Sequence of chain 2.F:
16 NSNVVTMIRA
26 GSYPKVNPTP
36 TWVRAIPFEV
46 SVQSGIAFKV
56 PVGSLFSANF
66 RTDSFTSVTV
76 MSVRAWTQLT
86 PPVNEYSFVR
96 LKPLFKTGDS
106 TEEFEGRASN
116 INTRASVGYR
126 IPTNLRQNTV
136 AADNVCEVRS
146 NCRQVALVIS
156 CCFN

The protein below binds the small molecule below.
Small molecule (SMILES): CO[P](=O)(O)O[C@H]1[C@@H](O)[C@H](n2ccc(=O)[nH]c2=O)O[C@@H]1COP(=O)(O)O

Binding-site contacts:
Ligand atom OP1 contacts residue ILE23 of chain 2.F at 3.6 Å.
Ligand atom C6 contacts residue ARG125 of chain 2.E at 3.6 Å.
Ligand atom O4 contacts residue SER17 of chain 2.F at 3.3 Å.
Ligand atom C4 contacts residue SER17 of chain 2.F at 4.1 Å.
Ligand atom OP2 contacts residue SER77 of chain 2.E at 3.9 Å.
Ligand atom O2 contacts residue ARG125 of chain 2.E at 4.0 Å.
Ligand atom OP2 contacts residue ILE23 of chain 2.F at 4.1 Å.
Ligand atom N3 contacts residue ASN16 of chain 2.F at 2.9 Å (h-bond).
Ligand atom OP3 contacts residue ILE23 of chain 2.F at 4.3 Å.
Ligand atom O4 contacts residue THR21 of chain 2.F at 4.0 Å.
Ligand atom C5 contacts residue ARG125 of chain 2.E at 3.5 Å.
Ligand atom C5' contacts residue SER77 of chain 2.E at 4.5 Å.
Ligand atom C4' contacts residue ARG125 of chain 2.E at 4.3 Å.
Ligand atom O4 contacts residue ARG125 of chain 2.E at 3.9 Å.
Ligand atom OP1 contacts residue ARG131 of chain 2.E at 3.3 Å (salt-bridge).
Ligand atom P contacts residue ARG131 of chain 2.E at 3.5 Å.
Ligand atom O5' contacts residue ARG125 of chain 2.E at 3.2 Å (salt-bridge).
Ligand atom OP3 contacts residue ARG125 of chain 2.E at 2.7 Å.
Ligand atom C2 contacts residue ASN16 of chain 2.F at 3.2 Å.
Ligand atom O3' contacts residue ARG125 of chain 2.E at 4.1 Å.
Ligand atom C4 contacts residue ASN16 of chain 2.F at 4.2 Å.
Ligand atom OP3 contacts residue SER77 of chain 2.E at 4.3 Å.
Ligand atom C2 contacts residue ARG125 of chain 2.E at 3.8 Å.
Ligand atom N3 contacts residue SER17 of chain 2.F at 4.3 Å.
Ligand atom C5' contacts residue ARG125 of chain 2.E at 4.2 Å.
Ligand atom C1' contacts residue ARG125 of chain 2.E at 4.3 Å.
Ligand atom C5 contacts residue THR21 of chain 2.F at 4.4 Å.
Ligand atom C5' contacts residue MET76 of chain 2.E at 4.2 Å (hydrophobic).
Ligand atom N1 contacts residue ARG125 of chain 2.E at 3.7 Å.
Ligand atom OP1 contacts residue ARG125 of chain 2.E at 2.9 Å (salt-bridge).
Ligand atom P contacts residue ARG125 of chain 2.E at 3.8 Å.
Ligand atom C4 contacts residue ARG125 of chain 2.E at 3.7 Å.
Ligand atom P contacts residue ILE23 of chain 2.F at 4.2 Å.
Ligand atom O2 contacts residue ASN16 of chain 2.F at 2.7 Å (h-bond).
Ligand atom C2' contacts residue ARG125 of chain 2.E at 3.7 Å.
Ligand atom N3 contacts residue ARG125 of chain 2.E at 3.7 Å.
Ligand atom OP2 contacts residue ARG131 of chain 2.E at 3.8 Å.
Ligand atom C3' contacts residue ARG125 of chain 2.E at 3.3 Å.
Ligand atom O5' contacts residue ARG131 of chain 2.E at 2.8 Å (salt-bridge).
Ligand atom C5' contacts residue ARG131 of chain 2.E at 3.4 Å.

Sequence of chain 2.E:
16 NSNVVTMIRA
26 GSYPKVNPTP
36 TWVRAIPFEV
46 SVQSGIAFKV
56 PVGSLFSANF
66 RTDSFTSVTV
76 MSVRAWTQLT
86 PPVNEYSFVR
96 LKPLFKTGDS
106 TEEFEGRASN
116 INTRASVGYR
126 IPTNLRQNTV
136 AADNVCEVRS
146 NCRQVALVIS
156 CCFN